Binding-site contacts:
Ligand atom C8 contacts residue CYS328 of chain 1.B at 3.4 Å (hydrophobic).
Ligand atom C contacts residue ALA300 of chain 1.B at 3.2 Å (hydrophobic).
Ligand atom F contacts residue ARG446 of chain 1.B at 3.2 Å.
Ligand atom N31 contacts residue ARG327 of chain 1.B at 2.9 Å (salt-bridge).
Ligand atom C contacts residue THR305 of chain 1.B at 3.3 Å.
Ligand atom N contacts residue CYS328 of chain 1.B at 2.8 Å (h-bond).
Ligand atom N11 contacts residue PRO301 of chain 1.B at 2.6 Å (h-bond).
Ligand atom C14 contacts residue CYS447 of chain 1.B at 3.5 Å (hydrophobic).
Ligand atom C17 contacts residue ASP330 of chain 1.B at 3.4 Å.
Ligand atom O12 contacts residue ARG428 of chain 1.B at 2.7 Å (salt-bridge).
Ligand atom C14 contacts residue ARG446 of chain 1.B at 3.4 Å.
Ligand atom C35 contacts residue ARG446 of chain 1.B at 3.3 Å.
Ligand atom O9 contacts residue ARG327 of chain 1.B at 3.0 Å (salt-bridge).
Ligand atom N16 contacts residue PRO301 of chain 1.B at 3.3 Å.
Ligand atom O39 contacts residue ARG446 of chain 1.B at 3.1 Å (salt-bridge).
Ligand atom C10 contacts residue PRO301 of chain 1.B at 3.6 Å (hydrophobic).
Ligand atom C contacts residue CYS328 of chain 1.B at 3.2 Å (hydrophobic).
Ligand atom N contacts residue ASP330 of chain 1.B at 3.0 Å (salt-bridge).
Ligand atom C13 contacts residue PRO301 of chain 1.B at 3.4 Å (hydrophobic).
Ligand atom C48 contacts residue ARG446 of chain 1.B at 3.6 Å.
Ligand atom C contacts residue VAL303 of chain 1.B at 3.1 Å (hydrophobic).
Ligand atom C18 contacts residue ASP330 of chain 1.B at 3.1 Å.
Ligand atom C14 contacts residue ALA448 of chain 1.B at 3.5 Å (hydrophobic).
Ligand atom C18 contacts residue ARG327 of chain 1.B at 3.4 Å.
Ligand atom C8 contacts residue SER299 of chain 1.B at 3.4 Å.
Ligand atom C1 contacts residue CYS328 of chain 1.B at 3.6 Å (hydrophobic).
Ligand atom C4 contacts residue ALA298 of chain 1.B at 3.3 Å (hydrophobic).
Ligand atom O contacts residue CYS328 of chain 1.B at 3.6 Å (h-bond).
Ligand atom C4 contacts residue ALA300 of chain 1.B at 3.1 Å (hydrophobic).
Ligand atom C7 contacts residue CYS328 of chain 1.B at 3.5 Å (hydrophobic).
Ligand atom F contacts residue ILE444 of chain 1.B at 3.4 Å.
Ligand atom C4 contacts residue CYS328 of chain 1.B at 3.3 Å (hydrophobic).
Ligand atom C18 contacts residue CYS328 of chain 1.B at 3.6 Å (hydrophobic).
Ligand atom S contacts residue ARG428 of chain 1.B at 3.5 Å (salt-bridge).
Ligand atom C25 contacts residue SER299 of chain 1.B at 3.2 Å.
Ligand atom O49 contacts residue ARG446 of chain 1.B at 3.1 Å (salt-bridge).
Ligand atom O50 contacts residue ARG446 of chain 1.B at 3.0 Å (salt-bridge).
Ligand atom C17 contacts residue PRO301 of chain 1.B at 3.5 Å (hydrophobic).
Ligand atom F contacts residue ALA445 of chain 1.B at 3.4 Å.
Ligand atom O contacts residue ARG327 of chain 1.B at 3.4 Å (salt-bridge).

Sequence of chain 1.B:
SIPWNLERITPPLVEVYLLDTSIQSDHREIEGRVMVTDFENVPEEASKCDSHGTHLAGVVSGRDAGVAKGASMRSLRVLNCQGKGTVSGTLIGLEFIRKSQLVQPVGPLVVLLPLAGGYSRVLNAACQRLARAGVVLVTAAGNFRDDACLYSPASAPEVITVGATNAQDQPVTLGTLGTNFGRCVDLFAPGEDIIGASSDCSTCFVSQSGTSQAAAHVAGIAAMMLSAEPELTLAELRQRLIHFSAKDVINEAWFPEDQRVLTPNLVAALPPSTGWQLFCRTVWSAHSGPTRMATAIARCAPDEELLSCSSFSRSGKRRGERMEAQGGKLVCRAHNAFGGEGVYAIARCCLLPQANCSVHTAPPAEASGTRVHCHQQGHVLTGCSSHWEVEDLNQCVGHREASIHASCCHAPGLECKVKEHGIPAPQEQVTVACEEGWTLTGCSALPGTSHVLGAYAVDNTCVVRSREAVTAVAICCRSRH

This protein binds this small molecule.
Small molecule (SMILES): COc1ccc(-n2nc(-c3cn(CCOc4cc5c(cc4Oc4ccc(C(=O)O)c(F)c4)[C@@](C)(CC(=O)Nc4nccs4)NCC5)nn3)cc(C)c2=O)cc1